The protein below binds the small molecule below.
Small molecule (SMILES): CCc1[nH]c2nc(Sc3cccnc3)nc(OC)c2c1C=O

Binding-site contacts:
Ligand atom O20 contacts residue ILE164 of chain 1.B at 3.3 Å.
Ligand atom S10 contacts residue GLY72 of chain 1.B at 3.3 Å (h-bond).
Ligand atom O17 contacts residue ASN41 of chain 1.B at 3.8 Å.
Ligand atom C22 contacts residue ILE164 of chain 1.B at 3.6 Å (hydrophobic).
Ligand atom C15 contacts residue ARG71 of chain 1.B at 3.7 Å.
Ligand atom C11 contacts residue GLU45 of chain 1.B at 3.5 Å.
Ligand atom C12 contacts residue PRO74 of chain 1.B at 3.3 Å (hydrophobic).
Ligand atom C22 contacts residue SER42 of chain 1.B at 3.7 Å.
Ligand atom C22 contacts residue ASP68 of chain 1.B at 3.4 Å.
Ligand atom C1 contacts residue ASP68 of chain 1.B at 3.5 Å.
Ligand atom C22 contacts residue THR162 of chain 1.B at 3.7 Å.
Ligand atom C16 contacts residue GLU45 of chain 1.B at 3.0 Å.
Ligand atom C12 contacts residue GLY72 of chain 1.B at 3.4 Å.
Ligand atom N13 contacts residue PRO74 of chain 1.B at 3.4 Å.
Ligand atom C21 contacts residue ILE38 of chain 1.B at 3.5 Å (hydrophobic).
Ligand atom C3 contacts residue THR162 of chain 1.B at 3.2 Å.
Ligand atom N13 contacts residue ARG71 of chain 1.B at 3.1 Å (salt-bridge).
Ligand atom C8 contacts residue THR162 of chain 1.B at 3.7 Å.
Ligand atom O17 contacts residue MET73 of chain 1.B at 3.5 Å.
Ligand atom C11 contacts residue ARG71 of chain 1.B at 3.6 Å.
Ligand atom N9 contacts residue THR162 of chain 1.B at 3.1 Å (h-bond).
Ligand atom O20 contacts residue VAL115 of chain 1.B at 3.4 Å.
Ligand atom C12 contacts residue ARG71 of chain 1.B at 3.2 Å.
Ligand atom C21 contacts residue SER42 of chain 1.B at 3.2 Å.
Ligand atom C5 contacts residue ASN41 of chain 1.B at 3.1 Å.
Ligand atom C1 contacts residue ASN41 of chain 1.B at 3.5 Å.
Ligand atom C14 contacts residue ARG71 of chain 1.B at 3.4 Å.
Ligand atom C3 contacts residue ASP68 of chain 1.B at 3.7 Å.
Ligand atom O20 contacts residue ASN41 of chain 1.B at 3.3 Å.
Ligand atom C6 contacts residue MET73 of chain 1.B at 3.3 Å (hydrophobic).
Ligand atom N7 contacts residue MET73 of chain 1.B at 3.6 Å.
Ligand atom S10 contacts residue GLU45 of chain 1.B at 3.3 Å.
Ligand atom C15 contacts residue GLU45 of chain 1.B at 3.8 Å.
Ligand atom C4 contacts residue MET73 of chain 1.B at 3.7 Å (hydrophobic).
Ligand atom N2 contacts residue ASP68 of chain 1.B at 2.7 Å (salt-bridge).
Ligand atom N9 contacts residue GLU45 of chain 1.B at 3.7 Å.
Ligand atom C21 contacts residue ASP68 of chain 1.B at 3.6 Å.
Ligand atom C19 contacts residue ASN41 of chain 1.B at 3.0 Å.
Ligand atom C18 contacts residue ASN41 of chain 1.B at 3.4 Å.
Ligand atom N2 contacts residue THR162 of chain 1.B at 3.4 Å.

Sequence of chain 1.B:
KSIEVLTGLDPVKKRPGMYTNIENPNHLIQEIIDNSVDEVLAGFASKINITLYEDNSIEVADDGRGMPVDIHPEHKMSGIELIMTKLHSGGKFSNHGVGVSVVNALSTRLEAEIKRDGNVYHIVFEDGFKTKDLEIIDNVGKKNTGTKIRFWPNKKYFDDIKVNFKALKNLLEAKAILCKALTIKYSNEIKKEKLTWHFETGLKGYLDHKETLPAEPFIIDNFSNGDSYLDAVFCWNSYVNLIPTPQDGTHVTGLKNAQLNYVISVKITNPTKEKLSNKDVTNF